Binding-site contacts:
Ligand atom C5 contacts residue ASN282 of chain 1.A at 3.7 Å.
Ligand atom C3 contacts residue ASN282 of chain 1.A at 3.8 Å.
Ligand atom C7 contacts residue ASN282 of chain 1.A at 3.1 Å.
Ligand atom C8 contacts residue GLU281 of chain 1.A at 3.6 Å.
Ligand atom C7 contacts residue GLU281 of chain 1.A at 4.0 Å.
Ligand atom C1 contacts residue ASN282 of chain 1.A at 1.4 Å.
Ligand atom O5 contacts residue ASN282 of chain 1.A at 2.4 Å (h-bond).
Ligand atom C8 contacts residue ASN282 of chain 1.A at 4.2 Å.
Ligand atom N2 contacts residue ASN282 of chain 1.A at 2.9 Å (h-bond).
Ligand atom N2 contacts residue GLU281 of chain 1.A at 3.8 Å.
Ligand atom C1 contacts residue GLU281 of chain 1.A at 4.3 Å.
Ligand atom O7 contacts residue ASN282 of chain 1.A at 3.1 Å (h-bond).
Ligand atom C2 contacts residue ASN282 of chain 1.A at 2.5 Å.
Ligand atom C4 contacts residue ASN282 of chain 1.A at 4.2 Å.

A protein and the small-molecule ligand that binds it are described below.
Small molecule (SMILES): CC(=O)N[C@@H]1[C@@H](O)[C@H](O)[C@@H](CO)O[C@H]1O

Sequence of chain 1.A:
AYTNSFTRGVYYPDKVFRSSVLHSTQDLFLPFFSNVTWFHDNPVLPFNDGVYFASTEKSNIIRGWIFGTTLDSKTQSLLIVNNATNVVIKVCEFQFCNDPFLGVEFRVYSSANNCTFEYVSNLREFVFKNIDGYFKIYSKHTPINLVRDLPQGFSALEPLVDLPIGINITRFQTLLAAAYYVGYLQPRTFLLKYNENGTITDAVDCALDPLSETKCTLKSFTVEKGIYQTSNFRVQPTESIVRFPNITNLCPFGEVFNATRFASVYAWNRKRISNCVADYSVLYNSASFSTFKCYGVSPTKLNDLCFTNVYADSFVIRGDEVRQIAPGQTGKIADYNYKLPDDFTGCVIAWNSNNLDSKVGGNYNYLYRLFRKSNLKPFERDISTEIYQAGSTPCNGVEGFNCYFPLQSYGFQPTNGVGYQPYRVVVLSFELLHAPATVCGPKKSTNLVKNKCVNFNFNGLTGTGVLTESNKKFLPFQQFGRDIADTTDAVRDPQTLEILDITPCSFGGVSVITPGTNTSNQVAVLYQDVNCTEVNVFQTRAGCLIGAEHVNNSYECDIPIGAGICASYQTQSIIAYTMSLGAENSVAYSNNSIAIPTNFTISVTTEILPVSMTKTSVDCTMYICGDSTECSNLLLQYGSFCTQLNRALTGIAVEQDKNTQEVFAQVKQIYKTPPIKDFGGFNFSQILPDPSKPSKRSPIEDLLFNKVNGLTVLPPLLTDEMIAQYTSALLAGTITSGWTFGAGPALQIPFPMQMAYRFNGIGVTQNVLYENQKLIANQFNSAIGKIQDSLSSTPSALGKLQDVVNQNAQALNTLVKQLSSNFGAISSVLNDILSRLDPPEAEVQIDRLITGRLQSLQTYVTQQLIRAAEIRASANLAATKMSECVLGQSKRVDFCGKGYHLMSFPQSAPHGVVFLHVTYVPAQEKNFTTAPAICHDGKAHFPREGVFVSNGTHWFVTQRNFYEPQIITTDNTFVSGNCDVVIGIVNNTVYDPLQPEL